This protein binds this small molecule.
Small molecule (SMILES): Cc1cc(CCCOc2c(C)cc(-c3noc(C(F)(F)F)n3)cc2C)on1

Sequence of chain 27.C:
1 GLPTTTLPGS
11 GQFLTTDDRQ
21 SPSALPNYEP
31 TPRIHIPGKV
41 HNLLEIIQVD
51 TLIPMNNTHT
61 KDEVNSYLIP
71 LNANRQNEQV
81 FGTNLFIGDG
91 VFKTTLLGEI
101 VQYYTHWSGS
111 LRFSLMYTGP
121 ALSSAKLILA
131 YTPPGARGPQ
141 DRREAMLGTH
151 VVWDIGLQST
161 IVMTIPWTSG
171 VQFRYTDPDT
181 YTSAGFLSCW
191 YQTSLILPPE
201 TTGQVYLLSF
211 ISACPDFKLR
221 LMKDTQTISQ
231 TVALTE

Sequence of chain 28.C:
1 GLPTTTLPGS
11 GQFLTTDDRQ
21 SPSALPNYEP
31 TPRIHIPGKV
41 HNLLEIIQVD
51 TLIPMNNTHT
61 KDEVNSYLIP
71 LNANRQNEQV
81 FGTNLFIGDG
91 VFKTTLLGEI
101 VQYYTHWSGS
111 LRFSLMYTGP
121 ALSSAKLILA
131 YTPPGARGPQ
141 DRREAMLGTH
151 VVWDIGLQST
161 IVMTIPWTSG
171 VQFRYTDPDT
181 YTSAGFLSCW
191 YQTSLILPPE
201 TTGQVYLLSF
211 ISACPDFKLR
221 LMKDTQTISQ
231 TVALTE

Binding-site contacts:
Ligand atom C2A contacts residue PHE186 of chain 27.A at 3.5 Å (hydrophobic).
Ligand atom F1 contacts residue MET224 of chain 27.A at 3.6 Å.
Ligand atom CM4 contacts residue VAL176 of chain 27.A at 3.8 Å (hydrophobic).
Ligand atom C4 contacts residue TYR197 of chain 27.A at 3.4 Å (hydrophobic).
Ligand atom CM2 contacts residue ILE104 of chain 27.A at 3.6 Å (hydrophobic).
Ligand atom CM6 contacts residue VAL188 of chain 27.A at 3.8 Å (hydrophobic).
Ligand atom C2C contacts residue ILE104 of chain 27.A at 3.8 Å (hydrophobic).
Ligand atom O1 contacts residue MET221 of chain 27.A at 3.7 Å.
Ligand atom O1A contacts residue ALA24 of chain 27.C at 3.3 Å.
Ligand atom N3A contacts residue TYR152 of chain 27.A at 3.8 Å.
Ligand atom CM6 contacts residue TYR152 of chain 27.A at 3.4 Å (hydrophobic).
Ligand atom C2A contacts residue TYR152 of chain 27.A at 3.7 Å (hydrophobic).
Ligand atom F1 contacts residue ALA150 of chain 27.A at 3.8 Å.
Ligand atom F2 contacts residue VAL176 of chain 27.A at 2.7 Å.
Ligand atom F3 contacts residue ALA150 of chain 27.A at 2.7 Å.
Ligand atom CM2 contacts residue TYR128 of chain 27.A at 3.4 Å (hydrophobic).
Ligand atom N1A contacts residue PRO174 of chain 27.A at 3.5 Å.
Ligand atom C3B contacts residue MET224 of chain 27.A at 3.6 Å (hydrophobic).
Ligand atom CM3 contacts residue ASN219 of chain 27.A at 3.8 Å.
Ligand atom CM2 contacts residue MET224 of chain 27.A at 3.5 Å (hydrophobic).
Ligand atom C1C contacts residue TYR197 of chain 27.A at 3.5 Å (hydrophobic).
Ligand atom N1A contacts residue ALA24 of chain 27.C at 3.2 Å.
Ligand atom CM6 contacts residue LEU25 of chain 27.C at 3.8 Å (hydrophobic).
Ligand atom F3 contacts residue MET151 of chain 27.A at 3.7 Å.
Ligand atom F3 contacts residue TYR152 of chain 27.A at 3.6 Å.
Ligand atom C2C contacts residue TYR128 of chain 27.A at 3.2 Å (hydrophobic).
Ligand atom O1A contacts residue PRO174 of chain 27.A at 3.5 Å.
Ligand atom F3 contacts residue VAL176 of chain 27.A at 3.6 Å.
Ligand atom C3C contacts residue TYR128 of chain 27.A at 3.3 Å (hydrophobic).
Ligand atom C1C contacts residue TYR128 of chain 27.A at 3.5 Å (hydrophobic).
Ligand atom F3 contacts residue SER175 of chain 27.A at 2.8 Å.
Ligand atom C3A contacts residue PHE186 of chain 27.A at 3.7 Å (hydrophobic).
Ligand atom N3A contacts residue PHE186 of chain 27.A at 3.4 Å.
Ligand atom C3 contacts residue LEU106 of chain 27.A at 3.8 Å (hydrophobic).
Ligand atom C5B contacts residue TYR152 of chain 27.A at 3.5 Å (hydrophobic).
Ligand atom C2B contacts residue ILE104 of chain 27.A at 3.8 Å (hydrophobic).
Ligand atom CM4 contacts residue ALA150 of chain 27.A at 3.6 Å (hydrophobic).
Ligand atom F1 contacts residue PHE186 of chain 27.A at 3.8 Å.
Ligand atom C6B contacts residue TYR152 of chain 27.A at 3.6 Å (hydrophobic).
Ligand atom F3 contacts residue PRO174 of chain 27.A at 2.9 Å.

Sequence of chain 27.A:
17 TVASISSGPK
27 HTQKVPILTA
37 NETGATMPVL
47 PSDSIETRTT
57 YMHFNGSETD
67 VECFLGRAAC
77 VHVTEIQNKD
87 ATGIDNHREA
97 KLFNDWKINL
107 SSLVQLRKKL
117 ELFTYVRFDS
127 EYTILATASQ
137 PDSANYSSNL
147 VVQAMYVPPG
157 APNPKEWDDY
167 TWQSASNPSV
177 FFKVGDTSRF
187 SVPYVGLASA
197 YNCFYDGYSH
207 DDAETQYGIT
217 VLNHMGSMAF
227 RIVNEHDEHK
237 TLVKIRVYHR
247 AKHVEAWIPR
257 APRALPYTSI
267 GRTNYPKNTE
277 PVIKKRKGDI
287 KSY